A small-molecule ligand and the protein it binds are described below.
Small molecule (SMILES): CC(=O)N[C@@H]1[C@@H](O)[C@H](O)[C@@H](CO)O[C@H]1O

Sequence of chain 2.F:
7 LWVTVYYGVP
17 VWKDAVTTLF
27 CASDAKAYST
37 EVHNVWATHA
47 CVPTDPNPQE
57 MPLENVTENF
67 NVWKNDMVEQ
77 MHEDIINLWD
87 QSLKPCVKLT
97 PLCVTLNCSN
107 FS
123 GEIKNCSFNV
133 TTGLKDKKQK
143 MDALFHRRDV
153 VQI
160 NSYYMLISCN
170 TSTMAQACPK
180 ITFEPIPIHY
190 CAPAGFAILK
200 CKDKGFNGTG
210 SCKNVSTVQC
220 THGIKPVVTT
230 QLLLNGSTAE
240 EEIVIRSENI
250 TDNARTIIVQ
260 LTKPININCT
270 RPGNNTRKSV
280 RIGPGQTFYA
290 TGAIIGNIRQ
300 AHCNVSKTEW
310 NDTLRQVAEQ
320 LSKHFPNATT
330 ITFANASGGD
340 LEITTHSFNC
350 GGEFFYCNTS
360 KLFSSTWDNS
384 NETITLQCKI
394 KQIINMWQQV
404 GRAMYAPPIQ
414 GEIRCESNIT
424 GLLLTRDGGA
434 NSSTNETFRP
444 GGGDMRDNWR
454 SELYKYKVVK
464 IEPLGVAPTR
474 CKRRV

Binding-site contacts:
Ligand atom C1 contacts residue ASN213 of chain 2.F at 1.4 Å.
Ligand atom C8 contacts residue LYS212 of chain 2.F at 3.7 Å.
Ligand atom C7 contacts residue ASP202 of chain 2.F at 3.8 Å.
Ligand atom O7 contacts residue ASP202 of chain 2.F at 3.5 Å (salt-bridge).
Ligand atom C8 contacts residue ASP202 of chain 2.F at 3.3 Å.
Ligand atom O7 contacts residue ASN213 of chain 2.F at 4.1 Å.
Ligand atom O5 contacts residue ASN213 of chain 2.F at 2.4 Å (h-bond).
Ligand atom C7 contacts residue ASN213 of chain 2.F at 3.7 Å.
Ligand atom C2 contacts residue ASN213 of chain 2.F at 2.5 Å.
Ligand atom C5 contacts residue ASN213 of chain 2.F at 3.7 Å.
Ligand atom C4 contacts residue ASN213 of chain 2.F at 4.2 Å.
Ligand atom C3 contacts residue ASN213 of chain 2.F at 3.8 Å.
Ligand atom N2 contacts residue ASN213 of chain 2.F at 2.9 Å (h-bond).
Ligand atom C8 contacts residue ASN213 of chain 2.F at 4.3 Å.